Sequence of chain 7.E:
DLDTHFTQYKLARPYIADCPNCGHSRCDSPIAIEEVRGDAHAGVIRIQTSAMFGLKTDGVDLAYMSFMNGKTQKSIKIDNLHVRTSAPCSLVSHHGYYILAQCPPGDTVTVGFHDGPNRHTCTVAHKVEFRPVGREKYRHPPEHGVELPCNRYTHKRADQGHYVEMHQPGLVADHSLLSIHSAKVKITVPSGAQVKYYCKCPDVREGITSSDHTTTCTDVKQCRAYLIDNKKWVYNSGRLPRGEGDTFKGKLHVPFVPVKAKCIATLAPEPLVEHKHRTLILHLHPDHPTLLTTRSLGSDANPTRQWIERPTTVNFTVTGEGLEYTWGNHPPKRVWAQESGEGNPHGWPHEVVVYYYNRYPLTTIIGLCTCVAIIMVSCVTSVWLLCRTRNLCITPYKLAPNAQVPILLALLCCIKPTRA

The protein below binds the small molecule below.
Small molecule (SMILES): CC(=O)N[C@@H]1[C@@H](O)[C@H](O)[C@@H](CO)O[C@H]1O

Binding-site contacts:
Ligand atom C8 contacts residue ASN315 of chain 7.E at 3.5 Å.
Ligand atom C2 contacts residue ASN315 of chain 7.E at 2.5 Å.
Ligand atom O5 contacts residue THR313 of chain 7.E at 4.3 Å.
Ligand atom C5 contacts residue ASN315 of chain 7.E at 3.7 Å.
Ligand atom O7 contacts residue ASN315 of chain 7.E at 4.2 Å.
Ligand atom O5 contacts residue VAL314 of chain 7.E at 3.8 Å.
Ligand atom C3 contacts residue ASN315 of chain 7.E at 3.8 Å.
Ligand atom C1 contacts residue ASN315 of chain 7.E at 1.4 Å.
Ligand atom O5 contacts residue ASN315 of chain 7.E at 2.4 Å (h-bond).
Ligand atom C1 contacts residue VAL314 of chain 7.E at 4.4 Å (hydrophobic).
Ligand atom C7 contacts residue ASN315 of chain 7.E at 3.3 Å.
Ligand atom C6 contacts residue ASN315 of chain 7.E at 4.5 Å.
Ligand atom C4 contacts residue ASN315 of chain 7.E at 4.3 Å.
Ligand atom N2 contacts residue ASN315 of chain 7.E at 2.8 Å (h-bond).
Ligand atom C6 contacts residue THR313 of chain 7.E at 4.5 Å.
Ligand atom C8 contacts residue ILE281 of chain 7.E at 4.5 Å (hydrophobic).